Binding-site contacts:
Ligand atom O5 contacts residue ASP283 of chain 1.A at 3.0 Å (salt-bridge).
Ligand atom C6 contacts residue ASP283 of chain 1.A at 3.4 Å.
Ligand atom C1 contacts residue SER282 of chain 1.A at 4.0 Å.
Ligand atom C1 contacts residue GLY281 of chain 1.A at 3.5 Å.
Ligand atom O5 contacts residue ASN3 of chain 1.A at 2.4 Å (h-bond).
Ligand atom N2 contacts residue ASN3 of chain 1.A at 2.8 Å (h-bond).
Ligand atom C8 contacts residue GLY281 of chain 1.A at 3.6 Å.
Ligand atom C5 contacts residue SER282 of chain 1.A at 4.3 Å.
Ligand atom C5 contacts residue ASN3 of chain 1.A at 3.7 Å.
Ligand atom O5 contacts residue SER282 of chain 1.A at 3.4 Å.
Ligand atom C1 contacts residue ASN3 of chain 1.A at 1.4 Å.
Ligand atom O7 contacts residue ASN3 of chain 1.A at 3.1 Å (h-bond).
Ligand atom C2 contacts residue SER282 of chain 1.A at 4.0 Å.
Ligand atom C1 contacts residue ASP283 of chain 1.A at 4.1 Å.
Ligand atom C6 contacts residue SER282 of chain 1.A at 4.3 Å.
Ligand atom C4 contacts residue SER282 of chain 1.A at 4.4 Å.
Ligand atom O7 contacts residue MET2 of chain 1.A at 3.7 Å.
Ligand atom N2 contacts residue GLY281 of chain 1.A at 3.7 Å.
Ligand atom O6 contacts residue SER282 of chain 1.A at 3.4 Å.
Ligand atom C4 contacts residue ASN3 of chain 1.A at 4.2 Å.
Ligand atom C8 contacts residue GLN280 of chain 1.A at 4.4 Å.
Ligand atom O6 contacts residue ASP283 of chain 1.A at 3.4 Å (salt-bridge).
Ligand atom C7 contacts residue ASN3 of chain 1.A at 3.2 Å.
Ligand atom C3 contacts residue ASN3 of chain 1.A at 3.8 Å.
Ligand atom O7 contacts residue GLY281 of chain 1.A at 2.9 Å (h-bond).
Ligand atom C5 contacts residue ASP283 of chain 1.A at 3.8 Å.
Ligand atom C7 contacts residue GLY281 of chain 1.A at 3.1 Å.
Ligand atom C8 contacts residue ASN3 of chain 1.A at 4.5 Å.
Ligand atom O5 contacts residue GLY281 of chain 1.A at 3.9 Å.
Ligand atom C2 contacts residue ASN3 of chain 1.A at 2.5 Å.
Ligand atom C2 contacts residue GLY281 of chain 1.A at 3.5 Å.

Sequence of chain 1.A:
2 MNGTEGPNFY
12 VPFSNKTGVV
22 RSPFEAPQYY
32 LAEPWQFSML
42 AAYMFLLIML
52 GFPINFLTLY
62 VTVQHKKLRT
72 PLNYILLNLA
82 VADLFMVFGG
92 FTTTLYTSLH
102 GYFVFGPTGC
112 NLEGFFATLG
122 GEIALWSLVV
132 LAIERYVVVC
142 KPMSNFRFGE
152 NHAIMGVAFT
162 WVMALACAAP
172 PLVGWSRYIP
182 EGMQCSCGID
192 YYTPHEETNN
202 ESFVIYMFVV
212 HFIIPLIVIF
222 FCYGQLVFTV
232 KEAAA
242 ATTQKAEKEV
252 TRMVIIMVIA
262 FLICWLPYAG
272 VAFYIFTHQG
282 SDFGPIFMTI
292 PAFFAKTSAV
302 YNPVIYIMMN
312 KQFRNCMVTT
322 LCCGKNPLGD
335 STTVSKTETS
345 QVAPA

This small molecule binds to this protein.
Small molecule (SMILES): CC(=O)N[C@H]1[C@H](O[C@H]2[C@H](O)[C@@H](NC(C)=O)CO[C@@H]2CO)O[C@H](CO)[C@@H](O)[C@@H]1O